The small molecule below binds the protein below.
Small molecule (SMILES): NCc1cccc2nsnc12

Binding-site contacts:
Ligand atom C4 contacts residue HIS170 of chain 1.E at 3.8 Å.
Ligand atom C5 contacts residue GLU171 of chain 1.E at 4.2 Å.
Ligand atom N1 contacts residue TYR232 of chain 1.E at 4.0 Å.
Ligand atom C6 contacts residue LEU127 of chain 1.E at 3.8 Å (hydrophobic).
Ligand atom C3 contacts residue GLU171 of chain 1.E at 4.0 Å.
Ligand atom C1 contacts residue ASP231 of chain 1.E at 4.0 Å.
Ligand atom N1 contacts residue THR233 of chain 1.E at 2.9 Å (h-bond).
Ligand atom C3 contacts residue HIS170 of chain 1.E at 3.4 Å.
Ligand atom C2 contacts residue HIS170 of chain 1.E at 3.9 Å.
Ligand atom C4 contacts residue ACT1 of chain 1.KA at 3.6 Å.
Ligand atom N3 contacts residue ASP231 of chain 1.E at 4.5 Å.
Ligand atom C6 contacts residue TYR232 of chain 1.E at 3.5 Å (hydrophobic).
Ligand atom C7 contacts residue TYR232 of chain 1.E at 3.4 Å (hydrophobic).
Ligand atom N3 contacts residue TYR232 of chain 1.E at 3.3 Å.
Ligand atom N3 contacts residue LEU127 of chain 1.E at 4.1 Å.
Ligand atom S1 contacts residue TYR232 of chain 1.E at 3.6 Å.
Ligand atom C7 contacts residue LEU127 of chain 1.E at 3.8 Å (hydrophobic).
Ligand atom N1 contacts residue TYR162 of chain 1.E at 4.4 Å.
Ligand atom C5 contacts residue TYR232 of chain 1.E at 3.9 Å (hydrophobic).
Ligand atom N1 contacts residue MET238 of chain 1.E at 3.1 Å.
Ligand atom C4 contacts residue THR167 of chain 1.E at 4.2 Å.
Ligand atom C5 contacts residue ACT1 of chain 1.KA at 3.9 Å.
Ligand atom S1 contacts residue LEU127 of chain 1.E at 4.0 Å.
Ligand atom C1 contacts residue HIS170 of chain 1.E at 3.7 Å.
Ligand atom N3 contacts residue THR233 of chain 1.E at 4.3 Å.
Ligand atom C1 contacts residue MET238 of chain 1.E at 3.6 Å (hydrophobic).
Ligand atom N2 contacts residue LEU127 of chain 1.E at 4.0 Å.
Ligand atom N1 contacts residue ASP231 of chain 1.E at 4.2 Å.
Ligand atom N2 contacts residue TYR232 of chain 1.E at 3.4 Å.
Ligand atom C4 contacts residue LEU127 of chain 1.E at 4.1 Å (hydrophobic).
Ligand atom C3 contacts residue THR167 of chain 1.E at 4.1 Å.
Ligand atom C2 contacts residue LEU127 of chain 1.E at 4.2 Å (hydrophobic).
Ligand atom S1 contacts residue TYR162 of chain 1.E at 4.4 Å.
Ligand atom C5 contacts residue LEU127 of chain 1.E at 4.0 Å (hydrophobic).
Ligand atom C2 contacts residue TYR232 of chain 1.E at 4.1 Å (hydrophobic).
Ligand atom N1 contacts residue ASP235 of chain 1.E at 4.4 Å.
Ligand atom C1 contacts residue THR233 of chain 1.E at 4.3 Å.
Ligand atom C3 contacts residue ACT1 of chain 1.KA at 4.5 Å.
Ligand atom C4 contacts residue GLU171 of chain 1.E at 3.3 Å.
Ligand atom C1 contacts residue ARG166 of chain 1.E at 4.4 Å.

Sequence of chain 1.E:
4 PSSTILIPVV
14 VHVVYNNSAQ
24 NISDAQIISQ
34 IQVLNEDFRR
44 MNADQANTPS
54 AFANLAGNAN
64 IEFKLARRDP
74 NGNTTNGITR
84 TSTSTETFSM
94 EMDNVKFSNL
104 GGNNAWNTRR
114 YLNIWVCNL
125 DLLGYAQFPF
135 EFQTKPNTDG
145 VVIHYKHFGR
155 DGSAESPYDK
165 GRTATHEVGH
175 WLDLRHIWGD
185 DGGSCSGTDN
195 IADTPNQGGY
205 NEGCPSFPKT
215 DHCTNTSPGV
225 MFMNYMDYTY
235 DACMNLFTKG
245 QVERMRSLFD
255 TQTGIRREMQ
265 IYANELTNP